Sequence of chain 1.D:
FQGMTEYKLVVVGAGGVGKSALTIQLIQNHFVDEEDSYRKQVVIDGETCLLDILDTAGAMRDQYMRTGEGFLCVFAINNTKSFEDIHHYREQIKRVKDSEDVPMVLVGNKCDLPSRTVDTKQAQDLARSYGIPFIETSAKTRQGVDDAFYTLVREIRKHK

Binding-site contacts:
Ligand atom C25 contacts residue SER42 of chain 1.D at 3.6 Å.
Ligand atom C26 contacts residue ASP57 of chain 1.D at 4.3 Å.
Ligand atom C23 contacts residue LEU9 of chain 1.D at 3.8 Å (hydrophobic).
Ligand atom C32 contacts residue TYR74 of chain 1.D at 3.9 Å (hydrophobic).
Ligand atom C23 contacts residue LYS8 of chain 1.D at 3.9 Å.
Ligand atom C26 contacts residue LEU59 of chain 1.D at 3.7 Å (hydrophobic).
Ligand atom C13 contacts residue THR77 of chain 1.D at 4.1 Å.
Ligand atom C6 contacts residue ASP57 of chain 1.D at 3.6 Å.
Ligand atom C7 contacts residue LEU59 of chain 1.D at 4.1 Å (hydrophobic).
Ligand atom C28 contacts residue SER42 of chain 1.D at 4.2 Å.
Ligand atom C26 contacts residue VAL10 of chain 1.D at 3.6 Å (hydrophobic).
Ligand atom C24 contacts residue SER42 of chain 1.D at 3.9 Å.
Ligand atom C8 contacts residue ARG44 of chain 1.D at 3.9 Å.
Ligand atom O22 contacts residue TYR74 of chain 1.D at 3.7 Å.
Ligand atom C17 contacts residue THR77 of chain 1.D at 3.5 Å.
Ligand atom C23 contacts residue ASP57 of chain 1.D at 3.6 Å.
Ligand atom C31 contacts residue THR77 of chain 1.D at 4.0 Å.
Ligand atom C32 contacts residue THR77 of chain 1.D at 3.8 Å.
Ligand atom C25 contacts residue TYR43 of chain 1.D at 3.6 Å (hydrophobic).
Ligand atom C25 contacts residue ILE58 of chain 1.D at 3.9 Å (hydrophobic).
Ligand atom C31 contacts residue TYR74 of chain 1.D at 4.1 Å (hydrophobic).
Ligand atom C17 contacts residue LEU59 of chain 1.D at 4.3 Å (hydrophobic).
Ligand atom C7 contacts residue ASP57 of chain 1.D at 4.3 Å.
Ligand atom C26 contacts residue LYS8 of chain 1.D at 3.8 Å.
Ligand atom C23 contacts residue LEU59 of chain 1.D at 3.7 Å (hydrophobic).
Ligand atom C7 contacts residue LYS8 of chain 1.D at 4.2 Å.
Ligand atom C24 contacts residue LEU59 of chain 1.D at 4.3 Å (hydrophobic).
Ligand atom C31 contacts residue LEU59 of chain 1.D at 4.0 Å (hydrophobic).
Ligand atom C11 contacts residue ASP57 of chain 1.D at 4.0 Å.
Ligand atom C24 contacts residue ILE58 of chain 1.D at 3.6 Å (hydrophobic).
Ligand atom C26 contacts residue LEU9 of chain 1.D at 3.5 Å (hydrophobic).
Ligand atom C31 contacts residue VAL10 of chain 1.D at 3.6 Å (hydrophobic).
Ligand atom C14 contacts residue ASP57 of chain 1.D at 3.9 Å.
Ligand atom O22 contacts residue THR77 of chain 1.D at 3.0 Å.
Ligand atom C25 contacts residue ASP57 of chain 1.D at 3.5 Å.
Ligand atom C28 contacts residue ARG44 of chain 1.D at 4.1 Å.
Ligand atom C28 contacts residue ASP57 of chain 1.D at 3.9 Å.
Ligand atom C24 contacts residue ASP57 of chain 1.D at 3.4 Å.
Ligand atom C31 contacts residue GLY78 of chain 1.D at 3.9 Å.
Ligand atom C8 contacts residue ASP57 of chain 1.D at 4.3 Å.

A small-molecule ligand and the protein it binds are described below.
Small molecule (SMILES): COc1cccc(-c2cccc(CC3(C(=O)NCCCn4ccnc4)CCOCC3)c2)c1